Sequence of chain 1.A:
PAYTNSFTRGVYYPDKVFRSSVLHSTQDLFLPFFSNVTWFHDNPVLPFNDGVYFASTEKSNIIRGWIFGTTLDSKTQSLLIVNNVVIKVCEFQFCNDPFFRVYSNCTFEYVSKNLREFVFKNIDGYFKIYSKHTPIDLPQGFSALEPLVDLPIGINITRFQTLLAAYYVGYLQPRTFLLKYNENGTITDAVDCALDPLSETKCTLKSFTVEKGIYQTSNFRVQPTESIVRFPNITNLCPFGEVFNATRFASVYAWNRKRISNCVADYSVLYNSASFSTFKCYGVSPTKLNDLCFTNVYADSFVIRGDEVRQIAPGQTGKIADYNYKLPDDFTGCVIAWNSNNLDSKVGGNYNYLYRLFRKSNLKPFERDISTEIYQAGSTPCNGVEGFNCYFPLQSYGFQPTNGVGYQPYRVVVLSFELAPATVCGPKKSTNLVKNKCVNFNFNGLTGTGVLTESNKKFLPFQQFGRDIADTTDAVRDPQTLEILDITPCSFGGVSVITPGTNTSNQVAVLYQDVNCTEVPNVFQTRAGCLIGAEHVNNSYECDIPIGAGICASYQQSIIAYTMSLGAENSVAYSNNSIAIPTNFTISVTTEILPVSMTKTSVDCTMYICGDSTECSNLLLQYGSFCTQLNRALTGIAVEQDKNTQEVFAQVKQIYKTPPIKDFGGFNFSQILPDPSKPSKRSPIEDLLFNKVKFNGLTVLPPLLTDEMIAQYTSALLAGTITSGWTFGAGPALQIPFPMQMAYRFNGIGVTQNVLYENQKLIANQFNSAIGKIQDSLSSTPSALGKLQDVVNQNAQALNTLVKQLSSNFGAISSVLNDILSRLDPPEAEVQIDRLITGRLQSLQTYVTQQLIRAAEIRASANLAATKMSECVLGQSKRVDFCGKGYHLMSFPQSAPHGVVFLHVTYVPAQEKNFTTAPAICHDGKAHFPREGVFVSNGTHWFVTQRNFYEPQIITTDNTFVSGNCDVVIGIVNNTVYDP

A protein and the small-molecule ligand that binds it are described below.
Small molecule (SMILES): CC(=O)N[C@H]1[C@H](O[C@H]2[C@H](O)[C@@H](NC(C)=O)CO[C@@H]2CO)O[C@H](CO)[C@@H](O)[C@@H]1O

Binding-site contacts:
Ligand atom C5 contacts residue GLN926 of chain 1.A at 4.5 Å.
Ligand atom C6 contacts residue GLN926 of chain 1.A at 3.9 Å.
Ligand atom C3 contacts residue ASN717 of chain 1.A at 3.9 Å.
Ligand atom N2 contacts residue ASN717 of chain 1.A at 2.9 Å (h-bond).
Ligand atom C8 contacts residue ASN925 of chain 1.A at 4.3 Å.
Ligand atom O5 contacts residue ASN717 of chain 1.A at 2.4 Å (h-bond).
Ligand atom C4 contacts residue ASN717 of chain 1.A at 4.3 Å.
Ligand atom C1 contacts residue ASN717 of chain 1.A at 1.5 Å.
Ligand atom C7 contacts residue ASN717 of chain 1.A at 3.5 Å.
Ligand atom C8 contacts residue LEU922 of chain 1.A at 3.5 Å (hydrophobic).
Ligand atom O5 contacts residue GLN1071 of chain 1.A at 4.3 Å.
Ligand atom C7 contacts residue LEU922 of chain 1.A at 4.0 Å (hydrophobic).
Ligand atom C5 contacts residue LEU922 of chain 1.A at 3.9 Å (hydrophobic).
Ligand atom C1 contacts residue LEU922 of chain 1.A at 4.5 Å (hydrophobic).
Ligand atom C1 contacts residue GLN1071 of chain 1.A at 4.3 Å.
Ligand atom C5 contacts residue ASN717 of chain 1.A at 3.7 Å.
Ligand atom O4 contacts residue LEU922 of chain 1.A at 4.0 Å.
Ligand atom C8 contacts residue GLN926 of chain 1.A at 4.4 Å.
Ligand atom C6 contacts residue LEU922 of chain 1.A at 4.0 Å (hydrophobic).
Ligand atom O7 contacts residue ASN717 of chain 1.A at 3.6 Å.
Ligand atom C2 contacts residue ASN717 of chain 1.A at 2.5 Å.
Ligand atom N2 contacts residue LEU922 of chain 1.A at 4.0 Å.
Ligand atom O7 contacts residue LEU922 of chain 1.A at 4.2 Å.